Sequence of chain 1.B:
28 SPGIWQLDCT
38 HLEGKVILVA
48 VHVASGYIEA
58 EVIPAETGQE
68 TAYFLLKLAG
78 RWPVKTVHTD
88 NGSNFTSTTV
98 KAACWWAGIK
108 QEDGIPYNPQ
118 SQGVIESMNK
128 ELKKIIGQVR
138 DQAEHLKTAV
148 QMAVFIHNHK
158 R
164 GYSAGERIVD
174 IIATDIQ

The protein below binds the small molecule below.
Small molecule (SMILES): CC(C)C[C@H](CNC(=O)c1ccncc1)Cc1ccc2c(c1C(=O)O)OCO2

Sequence of chain 1.A:
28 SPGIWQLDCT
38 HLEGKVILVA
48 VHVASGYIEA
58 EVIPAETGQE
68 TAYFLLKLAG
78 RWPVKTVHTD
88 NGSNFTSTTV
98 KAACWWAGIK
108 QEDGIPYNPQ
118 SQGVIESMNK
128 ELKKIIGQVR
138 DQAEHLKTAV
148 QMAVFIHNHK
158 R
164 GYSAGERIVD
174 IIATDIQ

Binding-site contacts:
Ligand atom C16 contacts residue GLN139 of chain 1.A at 3.8 Å.
Ligand atom O24 contacts residue GLU141 of chain 1.A at 3.3 Å (salt-bridge).
Ligand atom C10 contacts residue THR145 of chain 1.A at 3.9 Å.
Ligand atom C20 contacts residue MET149 of chain 1.A at 3.7 Å (hydrophobic).
Ligand atom C10 contacts residue GLN66 of chain 1.B at 3.6 Å.
Ligand atom C16 contacts residue MET149 of chain 1.A at 3.8 Å (hydrophobic).
Ligand atom C2 contacts residue TYR70 of chain 1.B at 3.9 Å (hydrophobic).
Ligand atom C9 contacts residue THR145 of chain 1.A at 3.7 Å.
Ligand atom C14 contacts residue HIS142 of chain 1.A at 3.9 Å.
Ligand atom C14 contacts residue GLN66 of chain 1.B at 3.6 Å.
Ligand atom O24 contacts residue ALA140 of chain 1.A at 3.6 Å.
Ligand atom C16 contacts residue TRP103 of chain 1.B at 4.0 Å (hydrophobic).
Ligand atom O28 contacts residue HIS142 of chain 1.A at 3.1 Å (h-bond).
Ligand atom C1 contacts residue THR96 of chain 1.B at 3.9 Å.
Ligand atom C8 contacts residue THR145 of chain 1.A at 3.3 Å.
Ligand atom C6 contacts residue ASP138 of chain 1.A at 3.9 Å.
Ligand atom C11 contacts residue GLN66 of chain 1.B at 3.8 Å.
Ligand atom C13 contacts residue GLU141 of chain 1.A at 3.5 Å.
Ligand atom O28 contacts residue GLN66 of chain 1.B at 3.6 Å.
Ligand atom O26 contacts residue GLU141 of chain 1.A at 2.9 Å (salt-bridge).
Ligand atom C13 contacts residue THR145 of chain 1.A at 3.4 Å.
Ligand atom O24 contacts residue THR145 of chain 1.A at 2.7 Å (h-bond).
Ligand atom O28 contacts residue THR145 of chain 1.A at 3.2 Å (h-bond).
Ligand atom C17 contacts residue THR145 of chain 1.A at 3.8 Å.
Ligand atom C5 contacts residue GLU141 of chain 1.A at 3.7 Å.
Ligand atom C13 contacts residue ALA140 of chain 1.A at 3.9 Å (hydrophobic).
Ligand atom C6 contacts residue GLN139 of chain 1.A at 3.8 Å.
Ligand atom O24 contacts residue HIS142 of chain 1.A at 3.0 Å (h-bond).
Ligand atom C15 contacts residue ALA100 of chain 1.B at 3.6 Å (hydrophobic).
Ligand atom O27 contacts residue GLN66 of chain 1.B at 3.4 Å (h-bond).
Ligand atom C15 contacts residue ALA99 of chain 1.B at 3.7 Å (hydrophobic).
Ligand atom C4 contacts residue GLN139 of chain 1.A at 3.4 Å.
Ligand atom N22 contacts residue GLU141 of chain 1.A at 4.0 Å.
Ligand atom O27 contacts residue TYR70 of chain 1.B at 3.6 Å.
Ligand atom C14 contacts residue THR145 of chain 1.A at 3.8 Å.
Ligand atom C18 contacts residue GLN139 of chain 1.A at 3.9 Å.
Ligand atom C2 contacts residue GLN66 of chain 1.B at 3.5 Å.
Ligand atom C11 contacts residue THR145 of chain 1.A at 3.2 Å.
Ligand atom O26 contacts residue ALA140 of chain 1.A at 3.7 Å.
Ligand atom C14 contacts residue LYS144 of chain 1.A at 3.9 Å.